Binding-site contacts:
Ligand atom N7 contacts residue HIS630 of chain 2.A at 3.6 Å.
Ligand atom O4' contacts residue PRO631 of chain 2.A at 4.1 Å.
Ligand atom C2 contacts residue PRO419 of chain 2.A at 4.2 Å (hydrophobic).
Ligand atom N1 contacts residue VAL418 of chain 2.A at 3.8 Å.
Ligand atom P contacts residue PHE629 of chain 2.A at 4.4 Å.
Ligand atom N6 contacts residue PRO633 of chain 2.A at 4.2 Å.
Ligand atom C5 contacts residue PRO631 of chain 2.A at 4.1 Å (hydrophobic).
Ligand atom N9 contacts residue PRO419 of chain 2.A at 4.2 Å.
Ligand atom N3 contacts residue PRO419 of chain 2.A at 4.2 Å.
Ligand atom C6 contacts residue GLY639 of chain 2.A at 3.8 Å.
Ligand atom O4' contacts residue HIS630 of chain 2.A at 4.2 Å.
Ligand atom O5' contacts residue PHE629 of chain 2.A at 3.9 Å.
Ligand atom N6 contacts residue VAL418 of chain 2.A at 3.8 Å.
Ligand atom N1 contacts residue PRO631 of chain 2.A at 3.8 Å.
Ligand atom C1' contacts residue HIS630 of chain 2.A at 3.8 Å.
Ligand atom N6 contacts residue GLY637 of chain 2.A at 4.0 Å.
Ligand atom O2P contacts residue HIS628 of chain 2.A at 3.8 Å.
Ligand atom N1 contacts residue PRO419 of chain 2.A at 4.2 Å.
Ligand atom C2 contacts residue GLY639 of chain 2.A at 3.9 Å.
Ligand atom C2 contacts residue PRO631 of chain 2.A at 4.3 Å (hydrophobic).
Ligand atom C6 contacts residue PRO419 of chain 2.A at 4.3 Å (hydrophobic).
Ligand atom C5 contacts residue SER632 of chain 2.A at 4.4 Å.
Ligand atom O5' contacts residue PRO631 of chain 2.A at 4.0 Å.
Ligand atom C4 contacts residue PRO419 of chain 2.A at 4.0 Å (hydrophobic).
Ligand atom O2P contacts residue PHE629 of chain 2.A at 3.4 Å (h-bond).
Ligand atom N6 contacts residue SER632 of chain 2.A at 4.0 Å.
Ligand atom N7 contacts residue ASP609 of chain 2.A at 4.1 Å.
Ligand atom N6 contacts residue PRO631 of chain 2.A at 3.8 Å.
Ligand atom C6 contacts residue PRO631 of chain 2.A at 3.6 Å (hydrophobic).
Ligand atom N9 contacts residue HIS630 of chain 2.A at 3.8 Å.
Ligand atom O2P contacts residue PRO631 of chain 2.A at 3.8 Å.
Ligand atom N6 contacts residue GLY639 of chain 2.A at 2.9 Å (h-bond).
Ligand atom C5 contacts residue PRO419 of chain 2.A at 4.2 Å (hydrophobic).
Ligand atom C8 contacts residue ASP609 of chain 2.A at 4.4 Å.
Ligand atom N7 contacts residue SER632 of chain 2.A at 3.8 Å.
Ligand atom C2' contacts residue PRO419 of chain 2.A at 4.0 Å (hydrophobic).
Ligand atom N1 contacts residue GLY639 of chain 2.A at 3.1 Å (h-bond).
Ligand atom N6 contacts residue PHE638 of chain 2.A at 3.8 Å.
Ligand atom C6 contacts residue VAL418 of chain 2.A at 4.0 Å (hydrophobic).
Ligand atom C8 contacts residue HIS630 of chain 2.A at 3.1 Å.

Sequence of chain 2.A:
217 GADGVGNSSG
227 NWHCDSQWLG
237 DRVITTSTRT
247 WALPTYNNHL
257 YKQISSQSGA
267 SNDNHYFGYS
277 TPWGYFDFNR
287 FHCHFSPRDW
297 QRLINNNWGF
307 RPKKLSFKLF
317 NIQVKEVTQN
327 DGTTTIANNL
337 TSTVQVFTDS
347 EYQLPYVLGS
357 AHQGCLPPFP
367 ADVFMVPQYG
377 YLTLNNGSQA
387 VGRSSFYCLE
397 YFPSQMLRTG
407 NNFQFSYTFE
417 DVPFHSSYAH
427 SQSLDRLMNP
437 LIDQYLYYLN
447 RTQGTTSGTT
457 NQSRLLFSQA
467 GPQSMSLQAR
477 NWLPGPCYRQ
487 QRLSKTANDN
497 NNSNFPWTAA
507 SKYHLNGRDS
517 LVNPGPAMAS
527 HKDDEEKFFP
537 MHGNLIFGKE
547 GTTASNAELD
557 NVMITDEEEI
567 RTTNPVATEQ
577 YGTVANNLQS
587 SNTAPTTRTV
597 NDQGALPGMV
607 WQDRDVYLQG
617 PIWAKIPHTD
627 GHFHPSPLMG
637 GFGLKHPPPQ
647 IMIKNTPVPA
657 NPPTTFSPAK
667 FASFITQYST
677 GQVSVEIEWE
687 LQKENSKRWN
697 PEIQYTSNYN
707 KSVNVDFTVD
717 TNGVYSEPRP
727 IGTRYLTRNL

A protein and the small-molecule ligand that binds it are described below.
Small molecule (SMILES): Nc1ncnc2c1ncn2[C@H]1C[C@H](O)[C@@H](COP(=O)(O)O)O1